Binding-site contacts:
Ligand atom C1 contacts residue ASN57 of chain 8.A at 1.5 Å.
Ligand atom N2 contacts residue ASN57 of chain 8.A at 3.0 Å (h-bond).
Ligand atom C7 contacts residue ASN57 of chain 8.A at 3.6 Å.
Ligand atom O5 contacts residue ARG14 of chain 8.A at 4.3 Å.
Ligand atom C3 contacts residue ASN57 of chain 8.A at 3.8 Å.
Ligand atom C2 contacts residue ASN57 of chain 8.A at 2.7 Å.
Ligand atom O3 contacts residue ARG14 of chain 8.A at 4.5 Å.
Ligand atom C8 contacts residue ASN57 of chain 8.A at 4.0 Å.
Ligand atom C5 contacts residue ARG14 of chain 8.A at 4.3 Å.
Ligand atom C5 contacts residue ASN57 of chain 8.A at 3.8 Å.
Ligand atom C4 contacts residue ASN57 of chain 8.A at 4.4 Å.
Ligand atom C1 contacts residue ARG14 of chain 8.A at 4.0 Å.
Ligand atom O7 contacts residue ASN57 of chain 8.A at 4.4 Å.
Ligand atom O5 contacts residue ASN57 of chain 8.A at 2.4 Å (h-bond).
Ligand atom C4 contacts residue ARG14 of chain 8.A at 4.5 Å.
Ligand atom C3 contacts residue ARG14 of chain 8.A at 3.8 Å.

Sequence of chain 8.A:
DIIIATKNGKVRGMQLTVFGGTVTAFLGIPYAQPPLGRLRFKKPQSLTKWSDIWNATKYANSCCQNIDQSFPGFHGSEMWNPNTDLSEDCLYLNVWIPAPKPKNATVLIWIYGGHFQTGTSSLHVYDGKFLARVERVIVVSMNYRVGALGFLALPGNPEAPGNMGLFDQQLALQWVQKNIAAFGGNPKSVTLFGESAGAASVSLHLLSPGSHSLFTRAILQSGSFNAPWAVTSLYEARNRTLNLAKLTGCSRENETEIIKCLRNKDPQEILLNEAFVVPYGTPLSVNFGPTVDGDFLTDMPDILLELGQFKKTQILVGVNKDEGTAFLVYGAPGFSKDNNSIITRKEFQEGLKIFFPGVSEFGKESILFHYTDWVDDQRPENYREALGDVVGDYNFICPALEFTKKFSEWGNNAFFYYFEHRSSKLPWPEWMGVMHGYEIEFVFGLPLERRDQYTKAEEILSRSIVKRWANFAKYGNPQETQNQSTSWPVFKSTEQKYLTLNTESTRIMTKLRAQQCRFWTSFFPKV

This protein binds this small molecule.
Small molecule (SMILES): CC(=O)N[C@@H]1[C@@H](O)[C@H](O)[C@@H](CO)O[C@H]1O